Sequence of chain 1.A:
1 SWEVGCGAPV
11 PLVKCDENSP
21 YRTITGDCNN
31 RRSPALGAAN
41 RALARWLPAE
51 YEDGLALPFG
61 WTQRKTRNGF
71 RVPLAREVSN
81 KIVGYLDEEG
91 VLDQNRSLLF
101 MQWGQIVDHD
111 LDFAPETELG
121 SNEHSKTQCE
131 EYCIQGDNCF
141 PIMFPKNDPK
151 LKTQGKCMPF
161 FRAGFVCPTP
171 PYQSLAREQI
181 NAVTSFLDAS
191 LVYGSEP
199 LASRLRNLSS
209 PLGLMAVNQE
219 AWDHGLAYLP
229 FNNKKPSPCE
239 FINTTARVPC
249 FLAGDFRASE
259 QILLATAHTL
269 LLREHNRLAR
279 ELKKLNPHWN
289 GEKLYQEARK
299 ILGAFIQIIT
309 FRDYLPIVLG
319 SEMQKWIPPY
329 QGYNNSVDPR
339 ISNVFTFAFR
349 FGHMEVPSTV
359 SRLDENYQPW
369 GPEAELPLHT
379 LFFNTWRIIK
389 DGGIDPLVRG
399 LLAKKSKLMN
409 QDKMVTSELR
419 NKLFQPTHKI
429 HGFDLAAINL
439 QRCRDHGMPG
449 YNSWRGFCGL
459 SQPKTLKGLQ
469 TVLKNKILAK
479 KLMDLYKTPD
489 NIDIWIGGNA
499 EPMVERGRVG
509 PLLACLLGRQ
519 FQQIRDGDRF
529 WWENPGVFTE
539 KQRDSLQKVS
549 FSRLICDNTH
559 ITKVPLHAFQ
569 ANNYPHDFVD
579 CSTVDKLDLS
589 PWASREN

This protein binds this small molecule.
Small molecule (SMILES): CC(=O)N[C@H]1[C@H](O[C@H]2[C@H](O)[C@@H](NC(C)=O)CO[C@@H]2CO)O[C@H](CO)[C@@H](O)[C@@H]1O

Binding-site contacts:
Ligand atom C4 contacts residue ASN332 of chain 1.A at 4.3 Å.
Ligand atom C5 contacts residue SER334 of chain 1.A at 4.1 Å.
Ligand atom C7 contacts residue ASN332 of chain 1.A at 3.8 Å.
Ligand atom O5 contacts residue SER334 of chain 1.A at 4.5 Å.
Ligand atom N2 contacts residue ASN332 of chain 1.A at 3.3 Å (h-bond).
Ligand atom C5 contacts residue VAL335 of chain 1.A at 4.5 Å (hydrophobic).
Ligand atom C1 contacts residue VAL335 of chain 1.A at 4.2 Å (hydrophobic).
Ligand atom C5 contacts residue ASN332 of chain 1.A at 3.6 Å.
Ligand atom C6 contacts residue VAL335 of chain 1.A at 4.2 Å (hydrophobic).
Ligand atom C6 contacts residue SER334 of chain 1.A at 3.8 Å.
Ligand atom O6 contacts residue VAL335 of chain 1.A at 4.1 Å.
Ligand atom C1 contacts residue ASN332 of chain 1.A at 1.5 Å.
Ligand atom O5 contacts residue VAL335 of chain 1.A at 3.5 Å.
Ligand atom O7 contacts residue ASN332 of chain 1.A at 3.8 Å.
Ligand atom C2 contacts residue ASN332 of chain 1.A at 2.5 Å.
Ligand atom O5 contacts residue ASN332 of chain 1.A at 2.4 Å (h-bond).
Ligand atom C3 contacts residue ASN332 of chain 1.A at 3.9 Å.